Binding-site contacts:
Ligand atom N9 contacts residue TRP47 of chain 48.D at 3.9 Å.
Ligand atom N7 contacts residue TRP47 of chain 48.D at 3.7 Å.
Ligand atom N6 contacts residue TRP47 of chain 48.D at 3.8 Å.
Ligand atom C8 contacts residue TRP47 of chain 48.D at 3.8 Å (hydrophobic).
Ligand atom C1' contacts residue TRP47 of chain 48.D at 4.3 Å (hydrophobic).
Ligand atom N1 contacts residue TRP47 of chain 48.D at 4.3 Å.
Ligand atom C2 contacts residue TRP47 of chain 48.D at 4.2 Å (hydrophobic).
Ligand atom OP2 contacts residue GLY49 of chain 48.E at 4.2 Å.
Ligand atom C4 contacts residue TRP47 of chain 48.D at 3.9 Å (hydrophobic).
Ligand atom OP2 contacts residue VAL178 of chain 48.E at 4.5 Å.
Ligand atom N3 contacts residue TRP47 of chain 48.D at 4.1 Å.
Ligand atom N6 contacts residue THR48 of chain 48.D at 3.3 Å (h-bond).
Ligand atom C6 contacts residue TRP47 of chain 48.D at 3.9 Å (hydrophobic).
Ligand atom C6 contacts residue THR48 of chain 48.D at 4.2 Å.
Ligand atom O4' contacts residue LYS143 of chain 48.D at 4.1 Å.
Ligand atom C5 contacts residue TRP47 of chain 48.D at 3.8 Å (hydrophobic).
Ligand atom O4' contacts residue TRP47 of chain 48.D at 4.1 Å.
Ligand atom N6 contacts residue TYR50 of chain 48.D at 4.2 Å.
Ligand atom C5' contacts residue VAL178 of chain 48.E at 4.5 Å (hydrophobic).
Ligand atom N1 contacts residue THR48 of chain 48.D at 4.0 Å.

Sequence of chain 48.D:
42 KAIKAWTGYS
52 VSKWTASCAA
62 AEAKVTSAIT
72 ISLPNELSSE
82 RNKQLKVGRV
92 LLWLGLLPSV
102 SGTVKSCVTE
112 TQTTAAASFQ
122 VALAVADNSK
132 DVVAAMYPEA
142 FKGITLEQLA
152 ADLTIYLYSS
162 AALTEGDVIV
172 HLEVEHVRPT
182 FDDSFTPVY

Sequence of chain 48.E:
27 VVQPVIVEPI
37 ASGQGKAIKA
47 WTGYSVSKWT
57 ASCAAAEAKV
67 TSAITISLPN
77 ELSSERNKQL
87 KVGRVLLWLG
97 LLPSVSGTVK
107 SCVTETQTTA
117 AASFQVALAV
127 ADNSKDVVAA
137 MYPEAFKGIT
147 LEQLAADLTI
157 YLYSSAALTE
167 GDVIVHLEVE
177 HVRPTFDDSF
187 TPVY

This protein binds this small molecule.
Small molecule (SMILES): Nc1ncnc2c1ncn2[C@@H]1O[C@H](COO[C@@H]2C[C@@H](CO[P](=O)(O)O[C@H]3[C@@H](O)[C@H](n4cnc5c(N)ncnc54)O[C@@H]3COP(=O)=O)O[C@H]2n2ccc(=O)[nH]c2=O)[C@@H](OOP(O)OC[C@H]2O[C@@H](n3ccc(=O)[nH]c3=O)[C@H](O)[C@@H]2O)[C@H]1O.Op1oo1